Binding-site contacts:
Ligand atom N2 contacts residue ASN798 of chain 1.C at 2.9 Å (h-bond).
Ligand atom C5 contacts residue ASN798 of chain 1.C at 3.7 Å.
Ligand atom O5 contacts residue ASN798 of chain 1.C at 2.4 Å (h-bond).
Ligand atom C5 contacts residue SER800 of chain 1.C at 3.8 Å.
Ligand atom C2 contacts residue ASN798 of chain 1.C at 2.5 Å.
Ligand atom O6 contacts residue GLN932 of chain 1.C at 4.2 Å.
Ligand atom C3 contacts residue ASN798 of chain 1.C at 3.8 Å.
Ligand atom C1 contacts residue SER800 of chain 1.C at 3.5 Å.
Ligand atom O6 contacts residue GLN801 of chain 1.C at 2.4 Å (h-bond).
Ligand atom C7 contacts residue ASN798 of chain 1.C at 3.3 Å.
Ligand atom C8 contacts residue ASN798 of chain 1.C at 4.0 Å.
Ligand atom O5 contacts residue SER800 of chain 1.C at 3.7 Å.
Ligand atom C4 contacts residue ASN798 of chain 1.C at 4.2 Å.
Ligand atom C1 contacts residue ASN798 of chain 1.C at 1.4 Å.
Ligand atom C6 contacts residue GLN801 of chain 1.C at 3.3 Å.
Ligand atom O7 contacts residue ASN798 of chain 1.C at 3.3 Å (h-bond).
Ligand atom C5 contacts residue GLN801 of chain 1.C at 3.6 Å.
Ligand atom O6 contacts residue SER800 of chain 1.C at 4.5 Å.
Ligand atom O5 contacts residue GLN801 of chain 1.C at 3.7 Å.

The small molecule below binds the protein below.
Small molecule (SMILES): CC(=O)N[C@H]1[C@H](O[C@H]2[C@H](O)[C@@H](NC(C)=O)CO[C@@H]2CO)O[C@H](CO)[C@@H](O)[C@@H]1O

Sequence of chain 1.C:
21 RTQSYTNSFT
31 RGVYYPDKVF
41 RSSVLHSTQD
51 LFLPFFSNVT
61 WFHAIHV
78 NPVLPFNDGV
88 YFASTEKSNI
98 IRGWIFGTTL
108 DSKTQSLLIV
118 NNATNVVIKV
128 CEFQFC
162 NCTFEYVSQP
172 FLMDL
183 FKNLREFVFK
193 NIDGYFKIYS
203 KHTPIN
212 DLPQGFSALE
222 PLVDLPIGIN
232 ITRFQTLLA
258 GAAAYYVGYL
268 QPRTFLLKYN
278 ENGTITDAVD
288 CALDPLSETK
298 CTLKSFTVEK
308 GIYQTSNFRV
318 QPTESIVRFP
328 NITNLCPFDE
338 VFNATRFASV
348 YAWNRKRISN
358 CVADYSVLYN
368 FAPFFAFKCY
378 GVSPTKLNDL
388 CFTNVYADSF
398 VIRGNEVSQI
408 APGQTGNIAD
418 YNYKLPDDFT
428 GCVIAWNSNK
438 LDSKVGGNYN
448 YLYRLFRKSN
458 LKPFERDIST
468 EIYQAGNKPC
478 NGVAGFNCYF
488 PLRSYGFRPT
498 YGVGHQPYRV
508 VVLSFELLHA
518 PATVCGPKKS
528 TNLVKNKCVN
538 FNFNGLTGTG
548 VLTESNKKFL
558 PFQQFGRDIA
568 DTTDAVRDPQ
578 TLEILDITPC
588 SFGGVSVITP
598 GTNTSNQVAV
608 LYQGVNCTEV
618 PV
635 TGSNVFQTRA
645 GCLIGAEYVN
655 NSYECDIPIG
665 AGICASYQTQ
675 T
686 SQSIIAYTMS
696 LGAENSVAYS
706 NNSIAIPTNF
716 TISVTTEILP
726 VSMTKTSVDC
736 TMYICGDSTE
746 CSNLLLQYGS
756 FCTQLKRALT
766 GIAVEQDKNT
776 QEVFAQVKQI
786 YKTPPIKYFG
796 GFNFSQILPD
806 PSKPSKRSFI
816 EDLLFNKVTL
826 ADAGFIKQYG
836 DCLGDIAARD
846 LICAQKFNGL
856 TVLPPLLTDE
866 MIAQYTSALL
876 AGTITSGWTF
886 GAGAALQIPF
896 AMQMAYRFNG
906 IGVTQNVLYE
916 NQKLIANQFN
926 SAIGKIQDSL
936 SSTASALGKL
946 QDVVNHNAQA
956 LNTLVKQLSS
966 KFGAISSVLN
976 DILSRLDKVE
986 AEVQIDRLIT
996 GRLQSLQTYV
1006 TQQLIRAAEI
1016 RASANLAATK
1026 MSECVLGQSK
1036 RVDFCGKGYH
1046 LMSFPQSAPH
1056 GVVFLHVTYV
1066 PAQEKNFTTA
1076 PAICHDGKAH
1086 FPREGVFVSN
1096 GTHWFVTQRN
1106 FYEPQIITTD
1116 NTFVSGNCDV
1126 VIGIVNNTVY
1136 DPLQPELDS